A protein and the small-molecule ligand that binds it are described below.
Small molecule (SMILES): Nc1ncnc2c1ncn2[C@@H]1O[C@H](CO[P](=O)(O)O[P](=O)(O)NP(=O)(O)O)[C@@H](O)[C@H]1O

Sequence of chain 1.B:
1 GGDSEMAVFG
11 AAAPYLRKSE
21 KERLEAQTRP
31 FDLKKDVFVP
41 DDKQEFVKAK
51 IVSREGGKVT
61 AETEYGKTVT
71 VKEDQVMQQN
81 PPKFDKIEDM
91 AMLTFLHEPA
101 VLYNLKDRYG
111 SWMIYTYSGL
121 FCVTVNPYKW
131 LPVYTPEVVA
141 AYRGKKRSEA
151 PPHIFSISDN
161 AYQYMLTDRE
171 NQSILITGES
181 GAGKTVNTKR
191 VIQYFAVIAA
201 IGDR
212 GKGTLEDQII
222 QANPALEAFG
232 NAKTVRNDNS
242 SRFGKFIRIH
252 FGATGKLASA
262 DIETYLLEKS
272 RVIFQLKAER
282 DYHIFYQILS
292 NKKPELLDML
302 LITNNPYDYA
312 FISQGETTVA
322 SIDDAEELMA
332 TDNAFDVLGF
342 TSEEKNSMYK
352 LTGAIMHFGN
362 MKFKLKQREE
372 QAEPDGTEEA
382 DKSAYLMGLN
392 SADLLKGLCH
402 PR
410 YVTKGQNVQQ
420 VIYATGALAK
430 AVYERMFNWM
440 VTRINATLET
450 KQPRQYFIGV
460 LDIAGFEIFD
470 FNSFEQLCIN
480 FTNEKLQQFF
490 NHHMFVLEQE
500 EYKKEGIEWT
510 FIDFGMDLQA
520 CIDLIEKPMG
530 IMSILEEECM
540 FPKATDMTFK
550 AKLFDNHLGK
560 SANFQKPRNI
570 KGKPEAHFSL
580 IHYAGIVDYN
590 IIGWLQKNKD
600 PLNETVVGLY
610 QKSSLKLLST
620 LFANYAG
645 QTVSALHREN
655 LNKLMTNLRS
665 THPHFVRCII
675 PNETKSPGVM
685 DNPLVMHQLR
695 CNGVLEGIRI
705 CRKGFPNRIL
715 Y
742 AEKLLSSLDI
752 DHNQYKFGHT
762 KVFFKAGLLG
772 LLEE

Binding-site contacts:
Ligand atom O1G contacts residue SER180 of chain 1.B at 3.4 Å.
Ligand atom O1G contacts residue LYS184 of chain 1.B at 2.8 Å (salt-bridge).
Ligand atom O1B contacts residue ALA182 of chain 1.B at 3.5 Å (h-bond).
Ligand atom N3B contacts residue GLY181 of chain 1.B at 3.0 Å (h-bond).
Ligand atom C5 contacts residue ASN126 of chain 1.B at 3.7 Å.
Ligand atom O2B contacts residue MN1 of chain 1.F at 1.9 Å.
Ligand atom O3G contacts residue MN1 of chain 1.F at 1.9 Å.
Ligand atom O2G contacts residue SER242 of chain 1.B at 3.6 Å.
Ligand atom PB contacts residue LYS184 of chain 1.B at 3.6 Å.
Ligand atom O1A contacts residue GLY183 of chain 1.B at 3.3 Å.
Ligand atom O1A contacts residue VAL186 of chain 1.B at 2.9 Å (h-bond).
Ligand atom O2A contacts residue ASN240 of chain 1.B at 3.6 Å (h-bond).
Ligand atom PB contacts residue MN1 of chain 1.F at 3.3 Å.
Ligand atom O1A contacts residue LYS184 of chain 1.B at 3.5 Å (salt-bridge).
Ligand atom C8 contacts residue VAL186 of chain 1.B at 3.6 Å (hydrophobic).
Ligand atom O2G contacts residue ASN238 of chain 1.B at 3.2 Å (h-bond).
Ligand atom N7 contacts residue VAL186 of chain 1.B at 3.7 Å.
Ligand atom O4' contacts residue ASN126 of chain 1.B at 2.9 Å (h-bond).
Ligand atom C2 contacts residue LYS129 of chain 1.B at 3.4 Å.
Ligand atom C8 contacts residue ASN126 of chain 1.B at 3.2 Å.
Ligand atom O3A contacts residue GLY183 of chain 1.B at 3.2 Å (h-bond).
Ligand atom C1' contacts residue ASN126 of chain 1.B at 3.7 Å.
Ligand atom O1B contacts residue LYS184 of chain 1.B at 2.8 Å (salt-bridge).
Ligand atom O1A contacts residue THR185 of chain 1.B at 2.9 Å (h-bond).
Ligand atom O1B contacts residue GLY183 of chain 1.B at 3.0 Å (h-bond).
Ligand atom O2G contacts residue SER241 of chain 1.B at 2.6 Å (h-bond).
Ligand atom N9 contacts residue ASN126 of chain 1.B at 3.2 Å (h-bond).
Ligand atom N6 contacts residue TYR134 of chain 1.B at 3.1 Å (h-bond).
Ligand atom N3B contacts residue ASN238 of chain 1.B at 3.0 Å (h-bond).
Ligand atom N7 contacts residue ASN126 of chain 1.B at 3.6 Å (h-bond).
Ligand atom C5' contacts residue ASN238 of chain 1.B at 3.6 Å.
Ligand atom O3G contacts residue SER242 of chain 1.B at 2.9 Å (h-bond).
Ligand atom O2A contacts residue ASN238 of chain 1.B at 3.0 Å (h-bond).
Ligand atom O2B contacts residue THR185 of chain 1.B at 2.8 Å (h-bond).
Ligand atom PG contacts residue MN1 of chain 1.F at 3.2 Å.
Ligand atom C4 contacts residue ASN126 of chain 1.B at 3.5 Å.
Ligand atom O3A contacts residue ASN238 of chain 1.B at 3.5 Å (h-bond).
Ligand atom O2G contacts residue SER180 of chain 1.B at 2.9 Å (h-bond).
Ligand atom N1 contacts residue PRO127 of chain 1.B at 3.4 Å.
Ligand atom C6 contacts residue PRO127 of chain 1.B at 3.5 Å (hydrophobic).